Sequence of chain 1.C:
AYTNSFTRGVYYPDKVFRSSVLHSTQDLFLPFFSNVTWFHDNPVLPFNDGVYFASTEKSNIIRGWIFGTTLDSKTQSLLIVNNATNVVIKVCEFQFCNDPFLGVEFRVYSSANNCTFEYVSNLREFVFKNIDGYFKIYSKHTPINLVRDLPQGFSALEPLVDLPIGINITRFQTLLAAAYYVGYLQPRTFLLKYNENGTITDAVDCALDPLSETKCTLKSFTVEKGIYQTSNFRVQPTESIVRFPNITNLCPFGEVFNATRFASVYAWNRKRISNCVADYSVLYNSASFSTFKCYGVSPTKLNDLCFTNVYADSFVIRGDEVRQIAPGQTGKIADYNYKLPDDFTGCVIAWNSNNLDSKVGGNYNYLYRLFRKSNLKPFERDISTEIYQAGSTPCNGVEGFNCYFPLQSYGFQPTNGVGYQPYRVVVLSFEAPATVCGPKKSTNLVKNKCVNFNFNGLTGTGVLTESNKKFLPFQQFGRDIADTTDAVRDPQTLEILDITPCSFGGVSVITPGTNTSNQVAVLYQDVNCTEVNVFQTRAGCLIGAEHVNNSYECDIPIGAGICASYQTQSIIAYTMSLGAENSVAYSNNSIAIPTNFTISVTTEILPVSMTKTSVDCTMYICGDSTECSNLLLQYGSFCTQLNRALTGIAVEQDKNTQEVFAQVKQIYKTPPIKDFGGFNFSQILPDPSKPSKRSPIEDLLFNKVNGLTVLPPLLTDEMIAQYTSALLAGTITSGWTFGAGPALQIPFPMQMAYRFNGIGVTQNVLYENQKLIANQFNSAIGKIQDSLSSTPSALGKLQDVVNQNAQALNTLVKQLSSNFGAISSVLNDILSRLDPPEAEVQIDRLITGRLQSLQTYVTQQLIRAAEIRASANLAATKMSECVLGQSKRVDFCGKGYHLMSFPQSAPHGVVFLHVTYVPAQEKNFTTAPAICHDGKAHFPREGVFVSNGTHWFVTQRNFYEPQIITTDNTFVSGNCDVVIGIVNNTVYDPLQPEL

Binding-site contacts:
Ligand atom C2 contacts residue ASN122 of chain 1.C at 2.5 Å.
Ligand atom C8 contacts residue ASN122 of chain 1.C at 4.3 Å.
Ligand atom O6 contacts residue VAL127 of chain 1.C at 4.5 Å.
Ligand atom N2 contacts residue ASN122 of chain 1.C at 2.8 Å (h-bond).
Ligand atom C6 contacts residue VAL127 of chain 1.C at 3.8 Å (hydrophobic).
Ligand atom C7 contacts residue ALA123 of chain 1.C at 4.5 Å (hydrophobic).
Ligand atom O7 contacts residue ALA123 of chain 1.C at 3.3 Å (h-bond).
Ligand atom O7 contacts residue ASN125 of chain 1.C at 4.5 Å.
Ligand atom C7 contacts residue THR124 of chain 1.C at 4.0 Å.
Ligand atom O5 contacts residue VAL127 of chain 1.C at 4.2 Å.
Ligand atom C8 contacts residue THR124 of chain 1.C at 3.8 Å.
Ligand atom C1 contacts residue ASN122 of chain 1.C at 1.4 Å.
Ligand atom C5 contacts residue VAL127 of chain 1.C at 4.5 Å (hydrophobic).
Ligand atom O5 contacts residue ASN125 of chain 1.C at 3.6 Å.
Ligand atom O7 contacts residue ASN122 of chain 1.C at 3.1 Å.
Ligand atom C7 contacts residue ASN122 of chain 1.C at 3.2 Å.
Ligand atom C5 contacts residue ASN122 of chain 1.C at 3.7 Å.
Ligand atom C7 contacts residue ASN125 of chain 1.C at 4.4 Å.
Ligand atom O7 contacts residue THR124 of chain 1.C at 3.5 Å (h-bond).
Ligand atom N2 contacts residue ASN125 of chain 1.C at 4.4 Å.
Ligand atom C4 contacts residue ASN122 of chain 1.C at 4.3 Å.
Ligand atom C1 contacts residue ASN125 of chain 1.C at 3.3 Å.
Ligand atom C3 contacts residue ASN122 of chain 1.C at 3.8 Å.
Ligand atom O5 contacts residue ASN122 of chain 1.C at 2.4 Å (h-bond).

The protein below binds the small molecule below.
Small molecule (SMILES): CC(=O)N[C@@H]1[C@@H](O)[C@H](O)[C@@H](CO)O[C@H]1O